Binding-site contacts:
Ligand atom OAF contacts residue HIS122 of chain 1.A at 2.9 Å (h-bond).
Ligand atom OAH contacts residue ASN220 of chain 1.A at 2.9 Å (h-bond).
Ligand atom CAS contacts residue ZN1 of chain 1.D at 3.1 Å.
Ligand atom CAZ contacts residue ZN1 of chain 1.D at 3.3 Å.
Ligand atom OAE contacts residue HIS189 of chain 1.A at 3.2 Å.
Ligand atom OAI contacts residue ZN1 of chain 1.D at 2.5 Å.
Ligand atom CAS contacts residue HIS250 of chain 1.A at 3.1 Å.
Ligand atom CAA contacts residue HIS122 of chain 1.A at 3.1 Å.
Ligand atom NAN contacts residue HIS250 of chain 1.A at 2.8 Å (h-bond).
Ligand atom CAA contacts residue ASP124 of chain 1.A at 2.5 Å.
Ligand atom CAQ contacts residue ZN1 of chain 1.D at 3.5 Å.
Ligand atom CAZ contacts residue ASP124 of chain 1.A at 3.8 Å.
Ligand atom OAE contacts residue ZN1 of chain 1.D at 3.0 Å.
Ligand atom CAP contacts residue HIS250 of chain 1.A at 3.4 Å.
Ligand atom CAP contacts residue ZN1 of chain 1.D at 3.5 Å.
Ligand atom NAN contacts residue ASP124 of chain 1.A at 3.5 Å (salt-bridge).
Ligand atom OAE contacts residue CYS208 of chain 1.A at 3.4 Å.
Ligand atom OAE contacts residue LYS211 of chain 1.A at 2.9 Å (salt-bridge).
Ligand atom OAH contacts residue LYS211 of chain 1.A at 3.5 Å (salt-bridge).
Ligand atom NAN contacts residue ZN1 of chain 1.D at 2.2 Å.
Ligand atom OAI contacts residue ASP124 of chain 1.A at 3.3 Å (salt-bridge).
Ligand atom OAI contacts residue ZN1 of chain 1.E at 2.3 Å.
Ligand atom OAE contacts residue HIS250 of chain 1.A at 3.3 Å (h-bond).
Ligand atom CAZ contacts residue HIS250 of chain 1.A at 3.8 Å.
Ligand atom CAA contacts residue GLN123 of chain 1.A at 3.7 Å.
Ligand atom CAP contacts residue HIS189 of chain 1.A at 3.9 Å.
Ligand atom OAF contacts residue ASN220 of chain 1.A at 2.9 Å (h-bond).
Ligand atom OAF contacts residue HIS189 of chain 1.A at 3.3 Å.
Ligand atom CAP contacts residue ASN220 of chain 1.A at 3.8 Å.
Ligand atom SAO contacts residue ASN220 of chain 1.A at 3.5 Å (h-bond).
Ligand atom OAH contacts residue GLY219 of chain 1.A at 3.3 Å.
Ligand atom CAP contacts residue LYS211 of chain 1.A at 3.6 Å.
Ligand atom OAI contacts residue HIS189 of chain 1.A at 3.4 Å (h-bond).
Ligand atom CAQ contacts residue HIS122 of chain 1.A at 3.4 Å.
Ligand atom OAI contacts residue HIS122 of chain 1.A at 3.5 Å (h-bond).
Ligand atom CAQ contacts residue HIS189 of chain 1.A at 3.7 Å.
Ligand atom OAI contacts residue CYS208 of chain 1.A at 3.8 Å.
Ligand atom CD contacts residue HIS250 of chain 1.A at 3.8 Å.
Ligand atom CAQ contacts residue ZN1 of chain 1.E at 2.8 Å.
Ligand atom OAF contacts residue ZN1 of chain 1.E at 2.7 Å.

The small molecule below binds the protein below.
Small molecule (SMILES): CC1=C(S[C@@H]2CN[C@H](C(=O)N(C)C)C2)C(C(=O)O)=N[C@H]1[C@H](C(=O)O)[C@@H](C)O

Sequence of chain 1.A:
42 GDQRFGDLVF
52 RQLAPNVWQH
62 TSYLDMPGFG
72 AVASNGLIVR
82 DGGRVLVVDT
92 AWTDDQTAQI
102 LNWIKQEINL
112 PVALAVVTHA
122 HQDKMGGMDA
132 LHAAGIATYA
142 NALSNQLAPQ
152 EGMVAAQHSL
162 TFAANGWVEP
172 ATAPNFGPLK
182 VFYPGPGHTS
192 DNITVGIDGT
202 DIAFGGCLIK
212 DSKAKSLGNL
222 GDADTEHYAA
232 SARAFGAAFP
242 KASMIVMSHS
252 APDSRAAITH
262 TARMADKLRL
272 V